Sequence of chain 1.B:
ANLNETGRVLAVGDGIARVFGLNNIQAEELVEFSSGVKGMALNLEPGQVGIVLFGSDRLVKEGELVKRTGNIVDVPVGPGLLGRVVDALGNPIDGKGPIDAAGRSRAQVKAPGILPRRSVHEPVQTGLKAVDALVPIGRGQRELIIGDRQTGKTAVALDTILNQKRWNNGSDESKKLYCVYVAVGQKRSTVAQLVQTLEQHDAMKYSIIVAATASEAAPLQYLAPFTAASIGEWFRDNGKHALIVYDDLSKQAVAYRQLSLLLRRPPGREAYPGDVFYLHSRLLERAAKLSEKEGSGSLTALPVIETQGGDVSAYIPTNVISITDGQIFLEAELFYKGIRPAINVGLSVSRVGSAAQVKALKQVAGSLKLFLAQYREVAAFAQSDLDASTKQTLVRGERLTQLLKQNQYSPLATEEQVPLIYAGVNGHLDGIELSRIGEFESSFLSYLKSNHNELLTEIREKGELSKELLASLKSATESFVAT

Sequence of chain 1.E:
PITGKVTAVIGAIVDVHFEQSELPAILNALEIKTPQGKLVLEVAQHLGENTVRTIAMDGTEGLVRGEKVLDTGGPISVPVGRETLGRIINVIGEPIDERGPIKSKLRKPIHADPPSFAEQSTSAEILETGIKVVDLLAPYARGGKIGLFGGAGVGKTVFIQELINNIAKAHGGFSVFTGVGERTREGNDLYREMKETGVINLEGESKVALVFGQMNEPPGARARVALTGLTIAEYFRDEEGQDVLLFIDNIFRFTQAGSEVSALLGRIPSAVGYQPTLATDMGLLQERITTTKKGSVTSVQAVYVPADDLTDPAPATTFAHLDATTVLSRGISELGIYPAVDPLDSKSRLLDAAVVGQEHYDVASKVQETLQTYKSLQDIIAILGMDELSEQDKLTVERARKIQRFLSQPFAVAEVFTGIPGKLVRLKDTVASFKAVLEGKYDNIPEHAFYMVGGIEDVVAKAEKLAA

This small molecule binds to this protein.
Small molecule (SMILES): Nc1ncnc2c1ncn2[C@@H]1O[C@H](CO[P](=O)(O)O[P](=O)(O)NP(=O)(O)O)[C@@H](O)[C@H]1O

Binding-site contacts:
Ligand atom O2' contacts residue GLN434 of chain 1.B at 2.9 Å (h-bond).
Ligand atom PA contacts residue GLY176 of chain 1.B at 3.5 Å.
Ligand atom PB contacts residue MG1 of chain 1.EA at 3.6 Å.
Ligand atom N6 contacts residue GLN432 of chain 1.B at 2.9 Å (h-bond).
Ligand atom N9 contacts residue GLN434 of chain 1.B at 3.2 Å (h-bond).
Ligand atom N7 contacts residue GLN434 of chain 1.B at 3.5 Å (h-bond).
Ligand atom O1B contacts residue LYS177 of chain 1.B at 3.0 Å (salt-bridge).
Ligand atom O3A contacts residue LYS177 of chain 1.B at 3.1 Å (salt-bridge).
Ligand atom O3G contacts residue GLN174 of chain 1.B at 2.7 Å (h-bond).
Ligand atom O3A contacts residue THR175 of chain 1.B at 3.7 Å.
Ligand atom O1G contacts residue ARG173 of chain 1.B at 3.7 Å.
Ligand atom C8 contacts residue GLN434 of chain 1.B at 3.2 Å.
Ligand atom PG contacts residue GLN174 of chain 1.B at 3.6 Å.
Ligand atom O5' contacts residue GLY176 of chain 1.B at 3.3 Å (h-bond).
Ligand atom O1A contacts residue GLY176 of chain 1.B at 3.3 Å.
Ligand atom C2' contacts residue GLN434 of chain 1.B at 3.5 Å.
Ligand atom N1 contacts residue ARG364 of chain 1.B at 3.6 Å.
Ligand atom O2B contacts residue THR178 of chain 1.B at 2.5 Å (h-bond).
Ligand atom C5 contacts residue GLN434 of chain 1.B at 3.8 Å.
Ligand atom PB contacts residue LYS177 of chain 1.B at 3.5 Å.
Ligand atom O1B contacts residue GLY176 of chain 1.B at 3.4 Å (h-bond).
Ligand atom O4' contacts residue PHE359 of chain 1.B at 3.2 Å.
Ligand atom O1B contacts residue GLN174 of chain 1.B at 3.7 Å.
Ligand atom N7 contacts residue ALA179 of chain 1.B at 3.4 Å.
Ligand atom N3B contacts residue GLN174 of chain 1.B at 3.2 Å (h-bond).
Ligand atom C6 contacts residue ARG364 of chain 1.B at 3.6 Å.
Ligand atom O1G contacts residue GLN174 of chain 1.B at 3.2 Å (h-bond).
Ligand atom O2G contacts residue MG1 of chain 1.EA at 2.2 Å.
Ligand atom C8 contacts residue ALA179 of chain 1.B at 3.5 Å (hydrophobic).
Ligand atom O1B contacts residue THR175 of chain 1.B at 3.1 Å (h-bond).
Ligand atom PG contacts residue MG1 of chain 1.EA at 3.6 Å.
Ligand atom C2 contacts residue ARG364 of chain 1.B at 3.5 Å.
Ligand atom N6 contacts residue ARG364 of chain 1.B at 3.6 Å.
Ligand atom O3A contacts residue GLY176 of chain 1.B at 2.6 Å (h-bond).
Ligand atom O1A contacts residue ALA179 of chain 1.B at 3.1 Å (h-bond).
Ligand atom O1A contacts residue THR178 of chain 1.B at 3.7 Å.
Ligand atom N3 contacts residue ARG364 of chain 1.B at 3.1 Å (salt-bridge).
Ligand atom O2B contacts residue MG1 of chain 1.EA at 2.2 Å.
Ligand atom PB contacts residue GLY176 of chain 1.B at 3.7 Å.
Ligand atom C4 contacts residue GLN434 of chain 1.B at 3.5 Å.